Binding-site contacts:
Ligand atom O6 contacts residue TYR32 of chain 1.B at 3.8 Å.
Ligand atom C6 contacts residue GLY339 of chain 1.F at 4.2 Å.
Ligand atom C6 contacts residue GLY339 of chain 1.F at 3.8 Å.
Ligand atom C1 contacts residue GLY339 of chain 1.F at 4.2 Å.
Ligand atom C7 contacts residue ASN343 of chain 1.F at 3.3 Å.
Ligand atom O4 contacts residue PHE104 of chain 1.C at 4.4 Å.
Ligand atom O7 contacts residue ASN343 of chain 1.F at 3.0 Å (h-bond).
Ligand atom O3 contacts residue SER31 of chain 1.B at 4.3 Å.
Ligand atom O5 contacts residue ASN343 of chain 1.F at 2.4 Å (h-bond).
Ligand atom C6 contacts residue PHE104 of chain 1.C at 3.8 Å (hydrophobic).
Ligand atom C6 contacts residue ASN343 of chain 1.F at 4.2 Å.
Ligand atom C3 contacts residue ASN343 of chain 1.F at 3.8 Å.
Ligand atom C8 contacts residue SER31 of chain 1.B at 3.9 Å.
Ligand atom C8 contacts residue SER30 of chain 1.B at 4.4 Å.
Ligand atom O6 contacts residue SER31 of chain 1.B at 4.4 Å.
Ligand atom C5 contacts residue GLY339 of chain 1.F at 4.5 Å.
Ligand atom N2 contacts residue SER31 of chain 1.B at 4.3 Å.
Ligand atom C5 contacts residue GLY339 of chain 1.F at 4.0 Å.
Ligand atom C6 contacts residue SER29 of chain 1.B at 4.0 Å.
Ligand atom O5 contacts residue GLY339 of chain 1.F at 3.2 Å.
Ligand atom C4 contacts residue ASN343 of chain 1.F at 4.2 Å.
Ligand atom O7 contacts residue SER31 of chain 1.B at 3.8 Å.
Ligand atom N2 contacts residue ASN343 of chain 1.F at 3.0 Å (h-bond).
Ligand atom O3 contacts residue SER30 of chain 1.B at 4.4 Å.
Ligand atom O5 contacts residue GLY339 of chain 1.F at 3.6 Å.
Ligand atom C2 contacts residue ASN343 of chain 1.F at 2.5 Å.
Ligand atom C5 contacts residue ASN343 of chain 1.F at 3.7 Å.
Ligand atom C7 contacts residue SER31 of chain 1.B at 3.8 Å.
Ligand atom O5 contacts residue GLU340 of chain 1.F at 4.1 Å.
Ligand atom C1 contacts residue GLY339 of chain 1.F at 4.0 Å.
Ligand atom C1 contacts residue ASN343 of chain 1.F at 1.5 Å.

Sequence of chain 1.F:
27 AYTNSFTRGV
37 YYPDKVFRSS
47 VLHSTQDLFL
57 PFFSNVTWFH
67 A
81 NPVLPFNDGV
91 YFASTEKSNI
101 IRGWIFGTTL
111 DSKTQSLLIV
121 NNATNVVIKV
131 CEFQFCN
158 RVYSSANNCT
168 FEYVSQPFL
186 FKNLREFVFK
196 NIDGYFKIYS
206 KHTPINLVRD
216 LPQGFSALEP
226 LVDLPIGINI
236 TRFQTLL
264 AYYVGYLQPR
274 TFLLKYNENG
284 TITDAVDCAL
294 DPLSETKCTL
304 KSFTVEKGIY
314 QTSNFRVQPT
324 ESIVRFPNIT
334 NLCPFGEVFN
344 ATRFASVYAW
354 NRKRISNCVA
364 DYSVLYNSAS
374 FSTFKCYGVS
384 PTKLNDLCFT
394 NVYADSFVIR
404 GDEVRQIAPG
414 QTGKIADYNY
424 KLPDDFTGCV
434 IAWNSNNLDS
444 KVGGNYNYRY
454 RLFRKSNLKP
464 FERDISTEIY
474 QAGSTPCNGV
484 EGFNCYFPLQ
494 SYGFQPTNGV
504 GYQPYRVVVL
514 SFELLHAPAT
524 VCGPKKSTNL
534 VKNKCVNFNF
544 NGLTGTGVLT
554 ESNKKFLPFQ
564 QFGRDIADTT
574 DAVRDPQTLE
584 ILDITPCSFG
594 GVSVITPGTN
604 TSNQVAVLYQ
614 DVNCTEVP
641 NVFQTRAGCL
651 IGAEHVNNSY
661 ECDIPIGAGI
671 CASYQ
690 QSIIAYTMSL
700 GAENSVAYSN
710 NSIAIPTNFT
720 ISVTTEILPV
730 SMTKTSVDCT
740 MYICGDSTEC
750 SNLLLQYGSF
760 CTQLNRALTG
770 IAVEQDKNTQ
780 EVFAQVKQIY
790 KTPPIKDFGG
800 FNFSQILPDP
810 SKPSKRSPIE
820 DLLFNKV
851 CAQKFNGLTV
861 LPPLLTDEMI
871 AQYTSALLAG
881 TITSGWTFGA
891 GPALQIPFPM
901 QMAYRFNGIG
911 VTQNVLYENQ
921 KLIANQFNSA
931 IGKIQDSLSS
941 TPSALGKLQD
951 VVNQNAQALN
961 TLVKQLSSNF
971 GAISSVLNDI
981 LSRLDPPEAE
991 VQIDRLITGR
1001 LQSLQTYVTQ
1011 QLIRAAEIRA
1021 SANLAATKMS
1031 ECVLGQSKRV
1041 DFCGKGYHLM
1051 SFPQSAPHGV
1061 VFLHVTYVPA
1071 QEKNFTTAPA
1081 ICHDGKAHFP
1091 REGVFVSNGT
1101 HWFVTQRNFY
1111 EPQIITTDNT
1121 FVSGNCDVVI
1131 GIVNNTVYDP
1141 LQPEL

Sequence of chain 1.C:
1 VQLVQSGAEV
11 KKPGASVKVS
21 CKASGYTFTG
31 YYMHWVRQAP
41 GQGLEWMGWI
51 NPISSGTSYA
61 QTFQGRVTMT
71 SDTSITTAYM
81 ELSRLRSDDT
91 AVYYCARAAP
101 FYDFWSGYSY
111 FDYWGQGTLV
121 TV

This protein binds this small molecule.
Small molecule (SMILES): CC(=O)N[C@H]1[C@H](O[C@H]2[C@H](O)[C@@H](NC(C)=O)CO[C@@H]2CO[C@@H]2O[C@@H](C)[C@@H](O)[C@@H](O)[C@@H]2O)O[C@H](CO)[C@@H](O)[C@@H]1O

Sequence of chain 1.B:
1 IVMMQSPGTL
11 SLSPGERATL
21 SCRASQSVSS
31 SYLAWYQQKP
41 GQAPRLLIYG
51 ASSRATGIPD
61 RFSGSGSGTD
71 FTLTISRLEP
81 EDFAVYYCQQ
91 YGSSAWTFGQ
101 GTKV